This protein binds this small molecule.
Small molecule (SMILES): Fc1ccc(Cn2cnc3ccccc32)cc1

Sequence of chain 1.A:
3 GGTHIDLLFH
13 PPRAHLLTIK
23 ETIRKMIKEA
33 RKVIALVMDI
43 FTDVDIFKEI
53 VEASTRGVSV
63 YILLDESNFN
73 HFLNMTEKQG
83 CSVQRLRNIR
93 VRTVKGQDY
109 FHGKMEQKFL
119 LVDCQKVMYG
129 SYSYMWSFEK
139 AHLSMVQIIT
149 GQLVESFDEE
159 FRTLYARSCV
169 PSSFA

Binding-site contacts:
Ligand atom C1 contacts residue LEU65 of chain 1.A at 3.3 Å (hydrophobic).
Ligand atom C10 contacts residue TYR63 of chain 1.A at 3.2 Å (hydrophobic).
Ligand atom C6 contacts residue ARG92 of chain 1.A at 3.6 Å.
Ligand atom C6 contacts residue TYR63 of chain 1.A at 4.1 Å (hydrophobic).
Ligand atom C13 contacts residue TYR163 of chain 1.A at 3.5 Å (hydrophobic).
Ligand atom F1 contacts residue ARG160 of chain 1.A at 3.4 Å.
Ligand atom C7 contacts residue TYR63 of chain 1.A at 4.1 Å (hydrophobic).
Ligand atom C9 contacts residue TYR63 of chain 1.A at 4.0 Å (hydrophobic).
Ligand atom C8 contacts residue TYR63 of chain 1.A at 3.8 Å (hydrophobic).
Ligand atom C5 contacts residue TYR163 of chain 1.A at 4.0 Å (hydrophobic).
Ligand atom C7 contacts residue ARG94 of chain 1.A at 4.2 Å.
Ligand atom C8 contacts residue TYR163 of chain 1.A at 3.9 Å (hydrophobic).
Ligand atom N1 contacts residue ARG92 of chain 1.A at 3.2 Å.
Ligand atom C6 contacts residue ARG94 of chain 1.A at 3.9 Å.
Ligand atom C6 contacts residue ILE64 of chain 1.A at 3.7 Å (hydrophobic).
Ligand atom C2 contacts residue TYR63 of chain 1.A at 3.4 Å (hydrophobic).
Ligand atom C3 contacts residue TYR63 of chain 1.A at 3.4 Å (hydrophobic).
Ligand atom C2 contacts residue LEU65 of chain 1.A at 3.9 Å (hydrophobic).
Ligand atom C2 contacts residue TYR163 of chain 1.A at 3.8 Å (hydrophobic).
Ligand atom N2 contacts residue TYR163 of chain 1.A at 3.6 Å.
Ligand atom C7 contacts residue ARG92 of chain 1.A at 3.6 Å.
Ligand atom C4 contacts residue TYR63 of chain 1.A at 3.3 Å (hydrophobic).
Ligand atom C9 contacts residue TYR163 of chain 1.A at 4.2 Å (hydrophobic).
Ligand atom C1 contacts residue ILE64 of chain 1.A at 3.7 Å (hydrophobic).
Ligand atom C5 contacts residue TYR63 of chain 1.A at 3.8 Å (hydrophobic).
Ligand atom C4 contacts residue TYR163 of chain 1.A at 3.6 Å (hydrophobic).
Ligand atom C3 contacts residue PHE159 of chain 1.A at 4.0 Å (hydrophobic).
Ligand atom N2 contacts residue TYR63 of chain 1.A at 3.5 Å.
Ligand atom C6 contacts residue LEU65 of chain 1.A at 4.0 Å (hydrophobic).
Ligand atom C7 contacts residue TYR163 of chain 1.A at 4.0 Å (hydrophobic).
Ligand atom C5 contacts residue ARG94 of chain 1.A at 3.7 Å.
Ligand atom C1 contacts residue TYR63 of chain 1.A at 3.6 Å (hydrophobic).
Ligand atom C2 contacts residue PHE159 of chain 1.A at 3.3 Å (hydrophobic).
Ligand atom N1 contacts residue ARG94 of chain 1.A at 3.5 Å.
Ligand atom C1 contacts residue ARG92 of chain 1.A at 4.2 Å.
Ligand atom C3 contacts residue TYR163 of chain 1.A at 3.5 Å (hydrophobic).
Ligand atom C14 contacts residue TYR163 of chain 1.A at 3.2 Å (hydrophobic).
Ligand atom C1 contacts residue PHE159 of chain 1.A at 3.9 Å (hydrophobic).
Ligand atom C5 contacts residue ARG92 of chain 1.A at 3.9 Å.
Ligand atom C11 contacts residue TYR63 of chain 1.A at 4.1 Å (hydrophobic).